The protein below binds the small molecule below.
Small molecule (SMILES): CC(=O)N[C@H]1[C@H](O[C@H]2[C@H](O)[C@@H](NC(C)=O)CO[C@@H]2CO)O[C@H](CO)[C@@H](O)[C@@H]1O

Binding-site contacts:
Ligand atom C1 contacts residue THR236 of chain 1.A at 4.3 Å.
Ligand atom C6 contacts residue LYS458 of chain 1.C at 4.2 Å.
Ligand atom O6 contacts residue THR236 of chain 1.A at 3.1 Å (h-bond).
Ligand atom O7 contacts residue ARG457 of chain 1.C at 2.9 Å (salt-bridge).
Ligand atom C8 contacts residue LYS462 of chain 1.C at 3.8 Å.
Ligand atom C5 contacts residue ASN234 of chain 1.A at 3.7 Å.
Ligand atom N2 contacts residue ASN234 of chain 1.A at 2.9 Å (h-bond).
Ligand atom C7 contacts residue GLU465 of chain 1.C at 4.1 Å.
Ligand atom C7 contacts residue ARG457 of chain 1.C at 3.9 Å.
Ligand atom C8 contacts residue ASN460 of chain 1.C at 3.6 Å.
Ligand atom C1 contacts residue ASN234 of chain 1.A at 1.4 Å.
Ligand atom C3 contacts residue ASN234 of chain 1.A at 3.8 Å.
Ligand atom C7 contacts residue ASN460 of chain 1.C at 4.4 Å.
Ligand atom C1 contacts residue THR108 of chain 1.A at 4.4 Å.
Ligand atom C8 contacts residue LEU461 of chain 1.C at 4.4 Å (hydrophobic).
Ligand atom O6 contacts residue SER459 of chain 1.C at 4.1 Å.
Ligand atom O6 contacts residue LYS458 of chain 1.C at 3.5 Å.
Ligand atom O6 contacts residue THR108 of chain 1.A at 3.5 Å.
Ligand atom C8 contacts residue GLU465 of chain 1.C at 3.4 Å.
Ligand atom C6 contacts residue THR236 of chain 1.A at 4.3 Å.
Ligand atom C4 contacts residue ASN234 of chain 1.A at 4.2 Å.
Ligand atom C7 contacts residue SER459 of chain 1.C at 3.8 Å.
Ligand atom C2 contacts residue ASN234 of chain 1.A at 2.4 Å.
Ligand atom O5 contacts residue THR108 of chain 1.A at 3.9 Å.
Ligand atom O7 contacts residue GLU465 of chain 1.C at 4.3 Å.
Ligand atom O5 contacts residue THR236 of chain 1.A at 4.1 Å.
Ligand atom C8 contacts residue ARG457 of chain 1.C at 4.3 Å.
Ligand atom O7 contacts residue ASN460 of chain 1.C at 4.3 Å.
Ligand atom O3 contacts residue SER459 of chain 1.C at 3.6 Å (h-bond).
Ligand atom O5 contacts residue ASN234 of chain 1.A at 2.4 Å (h-bond).
Ligand atom C5 contacts residue THR236 of chain 1.A at 3.9 Å.
Ligand atom O7 contacts residue SER459 of chain 1.C at 3.0 Å (h-bond).
Ligand atom C7 contacts residue ASN234 of chain 1.A at 3.6 Å.
Ligand atom O7 contacts residue ASN234 of chain 1.A at 4.0 Å.

Sequence of chain 1.A:
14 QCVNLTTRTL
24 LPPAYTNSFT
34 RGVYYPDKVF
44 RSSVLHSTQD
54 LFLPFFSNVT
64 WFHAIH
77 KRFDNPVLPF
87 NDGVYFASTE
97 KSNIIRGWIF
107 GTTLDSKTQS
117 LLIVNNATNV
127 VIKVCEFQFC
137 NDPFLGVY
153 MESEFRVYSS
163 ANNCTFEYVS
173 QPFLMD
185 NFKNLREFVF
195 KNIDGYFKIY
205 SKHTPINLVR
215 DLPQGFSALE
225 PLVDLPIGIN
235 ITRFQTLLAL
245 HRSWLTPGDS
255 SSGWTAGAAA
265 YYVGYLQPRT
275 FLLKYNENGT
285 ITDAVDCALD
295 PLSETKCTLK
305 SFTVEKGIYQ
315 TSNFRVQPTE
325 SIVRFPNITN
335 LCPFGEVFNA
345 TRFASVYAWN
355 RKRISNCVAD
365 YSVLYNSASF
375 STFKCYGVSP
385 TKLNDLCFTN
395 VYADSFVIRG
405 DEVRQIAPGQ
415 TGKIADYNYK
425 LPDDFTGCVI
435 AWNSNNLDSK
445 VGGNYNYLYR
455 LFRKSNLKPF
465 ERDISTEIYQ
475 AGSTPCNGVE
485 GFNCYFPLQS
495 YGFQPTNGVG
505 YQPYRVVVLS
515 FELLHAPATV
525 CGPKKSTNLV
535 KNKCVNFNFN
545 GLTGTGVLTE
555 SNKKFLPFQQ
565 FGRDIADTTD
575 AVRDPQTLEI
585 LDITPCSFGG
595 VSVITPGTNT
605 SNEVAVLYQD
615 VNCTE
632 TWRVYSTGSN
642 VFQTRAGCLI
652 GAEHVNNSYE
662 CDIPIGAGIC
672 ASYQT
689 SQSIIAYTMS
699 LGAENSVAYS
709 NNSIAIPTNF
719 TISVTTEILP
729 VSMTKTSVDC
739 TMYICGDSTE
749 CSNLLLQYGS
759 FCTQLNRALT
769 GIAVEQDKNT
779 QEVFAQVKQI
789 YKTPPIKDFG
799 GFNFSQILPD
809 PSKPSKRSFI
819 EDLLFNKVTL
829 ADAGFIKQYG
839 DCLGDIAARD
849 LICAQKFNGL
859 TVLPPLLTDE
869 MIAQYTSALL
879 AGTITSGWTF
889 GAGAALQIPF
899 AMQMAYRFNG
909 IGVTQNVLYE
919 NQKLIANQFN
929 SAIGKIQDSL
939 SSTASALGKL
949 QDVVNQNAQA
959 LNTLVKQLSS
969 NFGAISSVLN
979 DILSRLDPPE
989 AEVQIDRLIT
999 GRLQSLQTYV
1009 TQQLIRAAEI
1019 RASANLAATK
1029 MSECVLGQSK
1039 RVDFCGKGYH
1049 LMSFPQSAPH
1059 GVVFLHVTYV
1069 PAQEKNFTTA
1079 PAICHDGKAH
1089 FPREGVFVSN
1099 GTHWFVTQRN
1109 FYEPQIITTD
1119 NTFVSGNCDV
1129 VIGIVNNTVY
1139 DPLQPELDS

Sequence of chain 1.C:
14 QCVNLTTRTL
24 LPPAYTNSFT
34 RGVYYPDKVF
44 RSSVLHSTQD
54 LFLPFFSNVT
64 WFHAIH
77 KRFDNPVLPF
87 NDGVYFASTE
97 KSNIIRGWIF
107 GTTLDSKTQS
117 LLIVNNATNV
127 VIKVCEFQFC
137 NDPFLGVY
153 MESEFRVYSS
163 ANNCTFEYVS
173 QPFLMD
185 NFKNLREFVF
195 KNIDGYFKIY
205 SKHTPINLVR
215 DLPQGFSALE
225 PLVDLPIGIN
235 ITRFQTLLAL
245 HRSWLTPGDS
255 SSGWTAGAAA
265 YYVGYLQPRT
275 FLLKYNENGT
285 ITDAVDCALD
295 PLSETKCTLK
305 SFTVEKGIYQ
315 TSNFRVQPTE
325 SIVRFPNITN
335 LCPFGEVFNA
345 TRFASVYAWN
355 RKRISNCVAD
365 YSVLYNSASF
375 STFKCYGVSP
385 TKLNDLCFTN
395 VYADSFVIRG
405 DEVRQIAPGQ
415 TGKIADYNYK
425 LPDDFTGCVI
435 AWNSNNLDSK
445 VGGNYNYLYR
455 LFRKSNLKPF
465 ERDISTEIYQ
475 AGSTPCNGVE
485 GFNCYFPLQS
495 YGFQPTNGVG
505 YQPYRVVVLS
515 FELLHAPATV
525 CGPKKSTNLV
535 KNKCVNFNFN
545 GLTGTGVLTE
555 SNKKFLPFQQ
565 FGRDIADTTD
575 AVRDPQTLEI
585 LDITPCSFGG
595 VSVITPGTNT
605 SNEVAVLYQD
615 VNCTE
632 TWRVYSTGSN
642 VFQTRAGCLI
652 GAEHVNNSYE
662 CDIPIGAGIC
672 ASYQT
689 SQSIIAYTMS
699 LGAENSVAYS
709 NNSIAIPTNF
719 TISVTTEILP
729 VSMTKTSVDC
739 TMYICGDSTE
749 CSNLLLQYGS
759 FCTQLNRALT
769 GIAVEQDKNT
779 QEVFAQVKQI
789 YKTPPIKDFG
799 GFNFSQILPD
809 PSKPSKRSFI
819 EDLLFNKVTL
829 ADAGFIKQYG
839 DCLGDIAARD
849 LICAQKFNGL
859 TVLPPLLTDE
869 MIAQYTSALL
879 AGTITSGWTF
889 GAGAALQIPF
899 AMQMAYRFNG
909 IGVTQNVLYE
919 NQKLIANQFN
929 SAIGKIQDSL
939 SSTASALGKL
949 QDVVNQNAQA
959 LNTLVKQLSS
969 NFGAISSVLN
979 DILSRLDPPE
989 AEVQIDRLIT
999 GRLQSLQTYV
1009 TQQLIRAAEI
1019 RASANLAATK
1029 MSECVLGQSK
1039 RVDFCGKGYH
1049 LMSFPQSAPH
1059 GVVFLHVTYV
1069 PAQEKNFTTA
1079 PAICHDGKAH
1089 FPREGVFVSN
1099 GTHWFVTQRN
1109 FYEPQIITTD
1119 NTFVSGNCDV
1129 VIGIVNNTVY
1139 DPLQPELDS